Binding-site contacts:
Ligand atom C7 contacts residue GLY16 of chain 1.J at 3.6 Å.
Ligand atom C7 contacts residue ARG90 of chain 1.K at 4.3 Å.
Ligand atom C6 contacts residue ALA89 of chain 1.K at 4.3 Å (hydrophobic).
Ligand atom C7 contacts residue GLU92 of chain 1.I at 3.7 Å.
Ligand atom O7 contacts residue ARG90 of chain 1.K at 4.2 Å.
Ligand atom C3 contacts residue ASN93 of chain 1.I at 3.8 Å.
Ligand atom C1 contacts residue ASN93 of chain 1.I at 1.5 Å.
Ligand atom O5 contacts residue ASN93 of chain 1.I at 2.4 Å (h-bond).
Ligand atom C4 contacts residue ASN93 of chain 1.I at 4.2 Å.
Ligand atom O3 contacts residue GLU92 of chain 1.I at 4.5 Å.
Ligand atom C7 contacts residue SER17 of chain 1.J at 3.8 Å.
Ligand atom C8 contacts residue GLN44 of chain 1.K at 3.8 Å.
Ligand atom C2 contacts residue GLY16 of chain 1.J at 4.2 Å.
Ligand atom C8 contacts residue ARG90 of chain 1.K at 3.4 Å.
Ligand atom C8 contacts residue GLU92 of chain 1.I at 3.5 Å.
Ligand atom C7 contacts residue GLN44 of chain 1.K at 4.1 Å.
Ligand atom N2 contacts residue GLU92 of chain 1.I at 3.1 Å (salt-bridge).
Ligand atom C3 contacts residue SER46 of chain 1.K at 4.2 Å.
Ligand atom N2 contacts residue ASN93 of chain 1.I at 2.8 Å (h-bond).
Ligand atom O7 contacts residue ASN93 of chain 1.I at 4.1 Å.
Ligand atom C8 contacts residue GLY16 of chain 1.J at 4.0 Å.
Ligand atom C1 contacts residue GLY16 of chain 1.J at 4.5 Å.
Ligand atom N2 contacts residue GLY16 of chain 1.J at 4.1 Å.
Ligand atom C8 contacts residue GLY13 of chain 1.J at 4.2 Å.
Ligand atom C5 contacts residue SER46 of chain 1.K at 4.3 Å.
Ligand atom C3 contacts residue GLU92 of chain 1.I at 4.4 Å.
Ligand atom C5 contacts residue ASN93 of chain 1.I at 3.7 Å.
Ligand atom C7 contacts residue ASN93 of chain 1.I at 3.6 Å.
Ligand atom O6 contacts residue ALA89 of chain 1.K at 3.9 Å.
Ligand atom C8 contacts residue SER17 of chain 1.J at 3.5 Å.
Ligand atom O4 contacts residue SER46 of chain 1.K at 4.3 Å.
Ligand atom O7 contacts residue SER17 of chain 1.J at 3.2 Å (h-bond).
Ligand atom O7 contacts residue GLN44 of chain 1.K at 3.9 Å.
Ligand atom C2 contacts residue GLU92 of chain 1.I at 4.2 Å.
Ligand atom C2 contacts residue ASN93 of chain 1.I at 2.5 Å.
Ligand atom O7 contacts residue GLY16 of chain 1.J at 3.4 Å (h-bond).

Sequence of chain 1.I:
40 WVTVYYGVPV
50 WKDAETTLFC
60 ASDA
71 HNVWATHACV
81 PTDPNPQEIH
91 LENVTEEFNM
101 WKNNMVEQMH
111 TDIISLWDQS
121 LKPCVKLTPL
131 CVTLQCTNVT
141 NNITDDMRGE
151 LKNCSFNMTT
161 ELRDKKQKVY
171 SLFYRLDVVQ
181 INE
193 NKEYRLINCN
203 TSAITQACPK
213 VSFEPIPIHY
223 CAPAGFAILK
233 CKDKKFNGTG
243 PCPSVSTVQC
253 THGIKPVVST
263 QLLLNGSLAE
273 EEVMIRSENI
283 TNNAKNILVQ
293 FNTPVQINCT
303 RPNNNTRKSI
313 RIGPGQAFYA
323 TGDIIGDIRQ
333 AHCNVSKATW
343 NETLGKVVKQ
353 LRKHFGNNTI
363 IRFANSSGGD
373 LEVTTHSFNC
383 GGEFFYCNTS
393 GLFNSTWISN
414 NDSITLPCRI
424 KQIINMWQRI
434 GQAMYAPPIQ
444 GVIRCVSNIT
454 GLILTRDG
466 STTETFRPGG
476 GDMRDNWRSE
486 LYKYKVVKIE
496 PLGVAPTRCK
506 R

The protein below binds the small molecule below.
Small molecule (SMILES): CC(=O)N[C@H]1[C@H](O[C@H]2[C@H](O)[C@@H](NC(C)=O)CO[C@@H]2CO)O[C@H](CO)[C@@H](O)[C@@H]1O

Sequence of chain 1.K:
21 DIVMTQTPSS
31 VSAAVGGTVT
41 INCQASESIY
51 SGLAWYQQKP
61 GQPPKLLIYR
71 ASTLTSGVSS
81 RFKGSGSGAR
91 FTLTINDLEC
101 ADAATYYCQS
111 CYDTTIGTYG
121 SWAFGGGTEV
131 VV

Sequence of chain 1.J:
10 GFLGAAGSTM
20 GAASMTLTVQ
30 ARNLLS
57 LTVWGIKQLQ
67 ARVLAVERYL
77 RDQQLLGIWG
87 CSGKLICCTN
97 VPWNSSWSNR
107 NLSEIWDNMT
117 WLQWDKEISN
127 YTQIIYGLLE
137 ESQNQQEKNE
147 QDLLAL